Binding-site contacts:
Ligand atom C3 contacts residue GLN34 of chain 1.B at 3.7 Å.
Ligand atom O2 contacts residue ASN318 of chain 1.B at 3.6 Å (h-bond).
Ligand atom F1 contacts residue TYR320 of chain 1.B at 2.9 Å.
Ligand atom C4 contacts residue TRP438 of chain 1.B at 3.9 Å (hydrophobic).
Ligand atom C4 contacts residue GLU445 of chain 1.B at 3.7 Å.
Ligand atom C1 contacts residue GOL1 of chain 1.J at 3.7 Å.
Ligand atom O4 contacts residue TRP446 of chain 1.B at 3.8 Å.
Ligand atom O3 contacts residue HIS135 of chain 1.B at 3.0 Å (h-bond).
Ligand atom O6 contacts residue GLU445 of chain 1.B at 2.6 Å (salt-bridge).
Ligand atom O6 contacts residue GOL1 of chain 1.J at 2.9 Å (h-bond).
Ligand atom C6 contacts residue GOL1 of chain 1.J at 3.9 Å.
Ligand atom C2 contacts residue GLU181 of chain 1.B at 3.5 Å.
Ligand atom C5 contacts residue GOL1 of chain 1.J at 4.0 Å.
Ligand atom C4 contacts residue TRP446 of chain 1.B at 3.9 Å (hydrophobic).
Ligand atom O4 contacts residue GLU445 of chain 1.B at 2.6 Å (salt-bridge).
Ligand atom O2 contacts residue GLU181 of chain 1.B at 3.3 Å (salt-bridge).
Ligand atom O4 contacts residue GLN34 of chain 1.B at 2.9 Å (h-bond).
Ligand atom O6 contacts residue PHE454 of chain 1.B at 3.8 Å.
Ligand atom C1 contacts residue TYR320 of chain 1.B at 3.6 Å (hydrophobic).
Ligand atom C3 contacts residue TRP446 of chain 1.B at 4.0 Å (hydrophobic).
Ligand atom O5 contacts residue TYR320 of chain 1.B at 3.1 Å (h-bond).
Ligand atom C6 contacts residue PHE454 of chain 1.B at 3.6 Å (hydrophobic).
Ligand atom O4 contacts residue TRP438 of chain 1.B at 3.2 Å.
Ligand atom C6 contacts residue GLU445 of chain 1.B at 3.3 Å.
Ligand atom O3 contacts residue TRP446 of chain 1.B at 2.9 Å (h-bond).
Ligand atom C3 contacts residue TRP438 of chain 1.B at 3.8 Å (hydrophobic).
Ligand atom O2 contacts residue HIS135 of chain 1.B at 3.2 Å (h-bond).
Ligand atom F1 contacts residue ASN318 of chain 1.B at 3.7 Å.
Ligand atom C6 contacts residue TYR320 of chain 1.B at 3.7 Å (hydrophobic).
Ligand atom C5 contacts residue TYR320 of chain 1.B at 3.4 Å (hydrophobic).
Ligand atom O2 contacts residue ASN180 of chain 1.B at 3.0 Å (h-bond).
Ligand atom F1 contacts residue SER391 of chain 1.B at 3.3 Å.
Ligand atom O3 contacts residue GLN34 of chain 1.B at 2.6 Å (h-bond).
Ligand atom O5 contacts residue GOL1 of chain 1.J at 3.2 Å (h-bond).
Ligand atom C3 contacts residue HIS135 of chain 1.B at 3.9 Å.
Ligand atom C1 contacts residue GLU181 of chain 1.B at 3.4 Å.
Ligand atom O3 contacts residue TRP438 of chain 1.B at 3.9 Å.
Ligand atom C5 contacts residue TRP438 of chain 1.B at 3.7 Å (hydrophobic).
Ligand atom O6 contacts residue TRP363 of chain 1.B at 3.5 Å.
Ligand atom C6 contacts residue TRP438 of chain 1.B at 3.9 Å (hydrophobic).

The protein below binds the small molecule below.
Small molecule (SMILES): OC[C@H]1O[C@H](F)[C@H](O)[C@@H](O)[C@@H]1O

Sequence of chain 1.B:
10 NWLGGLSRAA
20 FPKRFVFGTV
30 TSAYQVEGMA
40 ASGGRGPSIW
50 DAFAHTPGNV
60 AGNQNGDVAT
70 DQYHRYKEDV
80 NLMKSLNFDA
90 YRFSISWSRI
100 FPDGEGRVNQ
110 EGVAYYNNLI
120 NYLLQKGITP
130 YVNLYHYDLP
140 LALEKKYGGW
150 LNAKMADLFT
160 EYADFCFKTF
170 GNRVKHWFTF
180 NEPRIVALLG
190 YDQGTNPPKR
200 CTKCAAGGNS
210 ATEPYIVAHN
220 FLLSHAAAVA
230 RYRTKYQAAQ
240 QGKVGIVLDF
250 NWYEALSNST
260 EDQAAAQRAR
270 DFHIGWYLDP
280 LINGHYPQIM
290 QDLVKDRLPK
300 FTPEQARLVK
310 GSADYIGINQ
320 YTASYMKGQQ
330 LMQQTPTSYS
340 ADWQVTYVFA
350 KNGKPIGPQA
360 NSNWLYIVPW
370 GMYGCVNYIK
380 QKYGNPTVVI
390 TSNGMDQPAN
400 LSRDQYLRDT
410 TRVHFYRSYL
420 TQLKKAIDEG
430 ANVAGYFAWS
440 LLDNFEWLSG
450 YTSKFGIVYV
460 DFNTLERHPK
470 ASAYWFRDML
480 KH